Sequence of chain 1.A:
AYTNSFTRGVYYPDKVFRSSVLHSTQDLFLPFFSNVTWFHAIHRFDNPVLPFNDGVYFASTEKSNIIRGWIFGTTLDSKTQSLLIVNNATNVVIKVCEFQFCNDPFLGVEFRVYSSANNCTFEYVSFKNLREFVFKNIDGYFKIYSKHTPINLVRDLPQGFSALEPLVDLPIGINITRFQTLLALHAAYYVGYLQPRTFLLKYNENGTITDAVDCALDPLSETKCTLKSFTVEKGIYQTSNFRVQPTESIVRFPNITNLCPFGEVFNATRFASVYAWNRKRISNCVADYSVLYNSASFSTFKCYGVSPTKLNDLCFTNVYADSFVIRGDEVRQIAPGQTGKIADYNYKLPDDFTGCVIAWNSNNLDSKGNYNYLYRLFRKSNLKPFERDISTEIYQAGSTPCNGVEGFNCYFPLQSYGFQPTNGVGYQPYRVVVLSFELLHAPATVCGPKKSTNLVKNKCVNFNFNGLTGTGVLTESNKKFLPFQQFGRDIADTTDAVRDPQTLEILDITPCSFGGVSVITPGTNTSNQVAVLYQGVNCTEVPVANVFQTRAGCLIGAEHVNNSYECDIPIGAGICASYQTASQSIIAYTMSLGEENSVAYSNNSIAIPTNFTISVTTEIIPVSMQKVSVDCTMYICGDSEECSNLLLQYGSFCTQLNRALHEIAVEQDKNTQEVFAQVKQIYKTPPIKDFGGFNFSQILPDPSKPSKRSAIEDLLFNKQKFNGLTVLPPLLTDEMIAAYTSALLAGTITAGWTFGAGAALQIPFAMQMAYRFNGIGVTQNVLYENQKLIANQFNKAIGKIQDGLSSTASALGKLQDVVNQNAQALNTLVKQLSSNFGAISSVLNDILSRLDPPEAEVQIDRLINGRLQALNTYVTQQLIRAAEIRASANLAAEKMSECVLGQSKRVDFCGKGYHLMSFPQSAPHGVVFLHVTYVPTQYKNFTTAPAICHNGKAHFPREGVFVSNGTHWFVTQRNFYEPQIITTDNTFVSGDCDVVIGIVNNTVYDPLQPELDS

Binding-site contacts:
Ligand atom C2 contacts residue ASN35 of chain 1.A at 2.5 Å.
Ligand atom N2 contacts residue ASN35 of chain 1.A at 2.9 Å (h-bond).
Ligand atom C1 contacts residue ASN35 of chain 1.A at 1.4 Å.
Ligand atom C7 contacts residue ASN35 of chain 1.A at 3.1 Å.
Ligand atom O7 contacts residue ASN35 of chain 1.A at 3.0 Å (h-bond).
Ligand atom C5 contacts residue ASN35 of chain 1.A at 3.7 Å.
Ligand atom C7 contacts residue TYR2 of chain 1.A at 4.1 Å (hydrophobic).
Ligand atom O5 contacts residue ASN35 of chain 1.A at 2.4 Å (h-bond).
Ligand atom C8 contacts residue ASN35 of chain 1.A at 4.3 Å.
Ligand atom O7 contacts residue TYR2 of chain 1.A at 3.1 Å.
Ligand atom O6 contacts residue PHE33 of chain 1.A at 4.0 Å.
Ligand atom C3 contacts residue ASN35 of chain 1.A at 3.8 Å.
Ligand atom C8 contacts residue TYR2 of chain 1.A at 3.6 Å (hydrophobic).
Ligand atom C4 contacts residue ASN35 of chain 1.A at 4.2 Å.

A protein and the small-molecule ligand that binds it are described below.
Small molecule (SMILES): CC(=O)N[C@@H]1[C@@H](O)[C@H](O)[C@@H](CO)O[C@H]1O